The protein below binds the small molecule below.
Small molecule (SMILES): CC(=O)N[C@H]1[C@H](O[C@H]2[C@H](O)[C@@H](NC(C)=O)CO[C@@H]2CO)O[C@H](CO)[C@@H](O[C@@H]2O[C@H](CO)[C@@H](O)[C@H](O[C@H]3O[C@H](CO)[C@@H](O)[C@H](O)[C@@H]3O)[C@@H]2O)[C@@H]1O

Binding-site contacts:
Ligand atom O5 contacts residue ASN113 of chain 1.A at 2.4 Å (h-bond).
Ligand atom C1 contacts residue ASN113 of chain 1.A at 1.5 Å.
Ligand atom N2 contacts residue ASN113 of chain 1.A at 2.9 Å (h-bond).
Ligand atom C4 contacts residue ASN113 of chain 1.A at 4.3 Å.
Ligand atom C3 contacts residue ASN113 of chain 1.A at 3.8 Å.
Ligand atom C1 contacts residue ASN76 of chain 1.A at 3.7 Å.
Ligand atom C2 contacts residue ASN113 of chain 1.A at 2.4 Å.
Ligand atom N2 contacts residue ASN76 of chain 1.A at 2.8 Å (h-bond).
Ligand atom C5 contacts residue ASN113 of chain 1.A at 3.7 Å.
Ligand atom O3 contacts residue ARG78 of chain 1.A at 3.9 Å.
Ligand atom C1 contacts residue GLU75 of chain 1.A at 3.8 Å.
Ligand atom O7 contacts residue ASN113 of chain 1.A at 4.2 Å.
Ligand atom O3 contacts residue ASN113 of chain 1.A at 4.2 Å.
Ligand atom C7 contacts residue ASN113 of chain 1.A at 4.0 Å.
Ligand atom C2 contacts residue ARG78 of chain 1.A at 4.1 Å.
Ligand atom C8 contacts residue ASN76 of chain 1.A at 3.2 Å.
Ligand atom C8 contacts residue PHE222 of chain 1.A at 3.8 Å (hydrophobic).
Ligand atom O7 contacts residue ARG78 of chain 1.A at 3.6 Å.
Ligand atom C2 contacts residue ASN76 of chain 1.A at 3.8 Å.
Ligand atom C8 contacts residue ARG56 of chain 1.A at 3.7 Å.
Ligand atom C7 contacts residue ASN76 of chain 1.A at 3.5 Å.

Sequence of chain 1.A:
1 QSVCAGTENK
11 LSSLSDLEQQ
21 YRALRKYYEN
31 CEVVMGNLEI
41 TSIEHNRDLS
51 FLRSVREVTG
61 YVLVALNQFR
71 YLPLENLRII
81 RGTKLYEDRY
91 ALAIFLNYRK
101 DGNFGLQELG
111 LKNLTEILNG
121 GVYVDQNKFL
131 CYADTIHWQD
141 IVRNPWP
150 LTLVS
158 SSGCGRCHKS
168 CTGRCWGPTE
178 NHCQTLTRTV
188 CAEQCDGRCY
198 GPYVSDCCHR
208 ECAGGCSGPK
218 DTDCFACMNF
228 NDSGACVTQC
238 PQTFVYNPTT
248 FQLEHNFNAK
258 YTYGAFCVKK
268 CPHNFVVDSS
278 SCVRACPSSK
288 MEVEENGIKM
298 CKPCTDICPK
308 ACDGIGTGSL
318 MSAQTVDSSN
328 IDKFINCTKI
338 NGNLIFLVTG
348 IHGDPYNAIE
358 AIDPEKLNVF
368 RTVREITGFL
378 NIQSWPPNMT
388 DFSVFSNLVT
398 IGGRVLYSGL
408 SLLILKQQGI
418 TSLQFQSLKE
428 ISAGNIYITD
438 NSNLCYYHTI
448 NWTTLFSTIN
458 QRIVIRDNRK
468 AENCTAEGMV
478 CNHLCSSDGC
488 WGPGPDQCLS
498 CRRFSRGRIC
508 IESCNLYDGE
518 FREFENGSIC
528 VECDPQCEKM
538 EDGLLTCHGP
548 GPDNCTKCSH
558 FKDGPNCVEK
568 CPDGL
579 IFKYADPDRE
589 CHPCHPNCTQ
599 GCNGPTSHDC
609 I